This protein binds this small molecule.
Small molecule (SMILES): CC(=O)N[C@H]1[C@H](O[C@H]2[C@H](O)[C@@H](NC(C)=O)CO[C@@H]2CO)O[C@H](CO)[C@@H](O)[C@@H]1O

Sequence of chain 11.E:
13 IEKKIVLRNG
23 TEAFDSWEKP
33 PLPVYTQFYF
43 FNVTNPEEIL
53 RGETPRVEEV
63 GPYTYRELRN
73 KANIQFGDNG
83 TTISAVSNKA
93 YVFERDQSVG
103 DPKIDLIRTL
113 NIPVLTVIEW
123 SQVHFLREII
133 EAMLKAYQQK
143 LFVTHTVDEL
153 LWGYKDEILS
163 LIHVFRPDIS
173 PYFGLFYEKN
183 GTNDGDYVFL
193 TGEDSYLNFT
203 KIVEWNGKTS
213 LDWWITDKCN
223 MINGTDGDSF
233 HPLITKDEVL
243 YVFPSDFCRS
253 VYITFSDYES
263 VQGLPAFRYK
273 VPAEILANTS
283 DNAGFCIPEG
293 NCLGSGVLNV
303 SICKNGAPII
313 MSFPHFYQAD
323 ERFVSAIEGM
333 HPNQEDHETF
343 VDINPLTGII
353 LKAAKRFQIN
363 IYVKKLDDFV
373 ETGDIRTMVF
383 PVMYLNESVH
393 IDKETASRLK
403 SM

Binding-site contacts:
Ligand atom C8 contacts residue TRP154 of chain 11.E at 3.6 Å (hydrophobic).
Ligand atom O3 contacts residue VAL94 of chain 11.E at 4.5 Å.
Ligand atom C8 contacts residue ASP150 of chain 11.E at 4.3 Å.
Ligand atom C7 contacts residue ASN182 of chain 11.E at 3.1 Å.
Ligand atom N2 contacts residue ASN182 of chain 11.E at 2.9 Å (h-bond).
Ligand atom C3 contacts residue VAL94 of chain 11.E at 4.4 Å (hydrophobic).
Ligand atom O4 contacts residue VAL94 of chain 11.E at 3.7 Å.
Ligand atom C8 contacts residue TYR93 of chain 11.E at 4.4 Å (hydrophobic).
Ligand atom C7 contacts residue TRP154 of chain 11.E at 4.5 Å (hydrophobic).
Ligand atom C4 contacts residue ASN182 of chain 11.E at 4.3 Å.
Ligand atom O5 contacts residue ASN182 of chain 11.E at 2.4 Å (h-bond).
Ligand atom O7 contacts residue LEU70 of chain 11.E at 3.7 Å.
Ligand atom N2 contacts residue TYR93 of chain 11.E at 3.3 Å (h-bond).
Ligand atom O7 contacts residue VAL94 of chain 11.E at 3.5 Å.
Ligand atom C2 contacts residue VAL94 of chain 11.E at 4.3 Å (hydrophobic).
Ligand atom C2 contacts residue TYR93 of chain 11.E at 3.8 Å (hydrophobic).
Ligand atom C3 contacts residue ASN182 of chain 11.E at 3.8 Å.
Ligand atom C8 contacts residue ASN182 of chain 11.E at 4.3 Å.
Ligand atom C5 contacts residue ASN182 of chain 11.E at 3.6 Å.
Ligand atom C7 contacts residue TYR93 of chain 11.E at 4.3 Å (hydrophobic).
Ligand atom C3 contacts residue TYR93 of chain 11.E at 3.8 Å (hydrophobic).
Ligand atom O7 contacts residue ASN182 of chain 11.E at 2.9 Å (h-bond).
Ligand atom O7 contacts residue TRP154 of chain 11.E at 4.5 Å.
Ligand atom C1 contacts residue ASN182 of chain 11.E at 1.4 Å.
Ligand atom C1 contacts residue TYR93 of chain 11.E at 3.8 Å (hydrophobic).
Ligand atom C2 contacts residue ASN182 of chain 11.E at 2.5 Å.